This protein binds this small molecule.
Small molecule (SMILES): CC(=O)N[C@H]1[C@H]([C@H](O)[C@H](O)CO)O[C@@](O[C@@H]2[C@@H](O)[C@H](O)O[C@H](CO)[C@@H]2O)(C(=O)O)C[C@@H]1O

Binding-site contacts:
Ligand atom O1B contacts residue ASN131 of chain 1.C at 3.7 Å.
Ligand atom C8 contacts residue TYR92 of chain 1.C at 3.7 Å (hydrophobic).
Ligand atom C7 contacts residue TRP147 of chain 1.C at 3.7 Å (hydrophobic).
Ligand atom C9 contacts residue TYR92 of chain 1.C at 3.3 Å (hydrophobic).
Ligand atom O1A contacts residue ASN131 of chain 1.C at 2.8 Å (h-bond).
Ligand atom C6 contacts residue GLY129 of chain 1.C at 4.0 Å.
Ligand atom N5 contacts residue GLY129 of chain 1.C at 2.8 Å (h-bond).
Ligand atom C10 contacts residue LEU188 of chain 1.C at 4.1 Å (hydrophobic).
Ligand atom O9 contacts residue TYR92 of chain 1.C at 2.8 Å (h-bond).
Ligand atom C9 contacts residue TRP147 of chain 1.C at 4.0 Å (hydrophobic).
Ligand atom C9 contacts residue HIS177 of chain 1.C at 3.5 Å.
Ligand atom C6 contacts residue TRP147 of chain 1.C at 4.3 Å (hydrophobic).
Ligand atom C6 contacts residue MET219 of chain 1.C at 3.6 Å (hydrophobic).
Ligand atom C1 contacts residue SER130 of chain 1.C at 3.6 Å.
Ligand atom N5 contacts residue TRP147 of chain 1.C at 4.3 Å.
Ligand atom C9 contacts residue GLU184 of chain 1.C at 3.6 Å.
Ligand atom C8 contacts residue TRP147 of chain 1.C at 4.0 Å (hydrophobic).
Ligand atom O6 contacts residue TRP216 of chain 1.C at 3.3 Å.
Ligand atom O9 contacts residue GLU184 of chain 1.C at 2.8 Å (salt-bridge).
Ligand atom O1B contacts residue SER130 of chain 1.C at 2.6 Å (h-bond).
Ligand atom O8 contacts residue TRP147 of chain 1.C at 3.7 Å.
Ligand atom O9 contacts residue HIS177 of chain 1.C at 3.5 Å (h-bond).
Ligand atom C1 contacts residue ASN131 of chain 1.C at 3.7 Å.
Ligand atom O6 contacts residue MET219 of chain 1.C at 3.2 Å (h-bond).
Ligand atom C9 contacts residue LEU188 of chain 1.C at 3.8 Å (hydrophobic).
Ligand atom O4 contacts residue GLY129 of chain 1.C at 3.8 Å.
Ligand atom C11 contacts residue TRP147 of chain 1.C at 3.9 Å (hydrophobic).
Ligand atom C5 contacts residue MET219 of chain 1.C at 3.8 Å (hydrophobic).
Ligand atom O9 contacts residue ALA222 of chain 1.C at 3.5 Å.
Ligand atom O7 contacts residue LEU188 of chain 1.C at 3.5 Å.
Ligand atom C11 contacts residue GLY129 of chain 1.C at 3.8 Å.
Ligand atom C10 contacts residue GLY129 of chain 1.C at 3.8 Å.
Ligand atom O8 contacts residue TYR92 of chain 1.C at 3.0 Å (h-bond).
Ligand atom O10 contacts residue LEU188 of chain 1.C at 3.0 Å.
Ligand atom O1A contacts residue SER130 of chain 1.C at 3.5 Å.
Ligand atom C4 contacts residue GLY129 of chain 1.C at 3.5 Å.
Ligand atom C11 contacts residue GLY128 of chain 1.C at 3.7 Å.
Ligand atom C5 contacts residue GLY129 of chain 1.C at 3.6 Å.
Ligand atom C10 contacts residue TRP147 of chain 1.C at 4.3 Å (hydrophobic).
Ligand atom C11 contacts residue THR149 of chain 1.C at 3.9 Å.

Sequence of chain 1.C:
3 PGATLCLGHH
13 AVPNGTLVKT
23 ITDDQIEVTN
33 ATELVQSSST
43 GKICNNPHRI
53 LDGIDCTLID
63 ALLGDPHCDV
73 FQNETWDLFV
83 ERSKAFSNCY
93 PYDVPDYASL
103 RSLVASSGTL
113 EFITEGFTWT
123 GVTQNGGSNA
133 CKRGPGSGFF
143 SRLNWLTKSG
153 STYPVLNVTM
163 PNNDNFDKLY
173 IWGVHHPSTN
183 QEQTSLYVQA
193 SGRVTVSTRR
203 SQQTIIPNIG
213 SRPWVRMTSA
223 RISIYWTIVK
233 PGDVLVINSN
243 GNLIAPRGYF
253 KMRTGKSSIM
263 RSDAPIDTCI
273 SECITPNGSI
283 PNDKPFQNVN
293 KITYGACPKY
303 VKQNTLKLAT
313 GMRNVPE